Sequence of chain 1.D:
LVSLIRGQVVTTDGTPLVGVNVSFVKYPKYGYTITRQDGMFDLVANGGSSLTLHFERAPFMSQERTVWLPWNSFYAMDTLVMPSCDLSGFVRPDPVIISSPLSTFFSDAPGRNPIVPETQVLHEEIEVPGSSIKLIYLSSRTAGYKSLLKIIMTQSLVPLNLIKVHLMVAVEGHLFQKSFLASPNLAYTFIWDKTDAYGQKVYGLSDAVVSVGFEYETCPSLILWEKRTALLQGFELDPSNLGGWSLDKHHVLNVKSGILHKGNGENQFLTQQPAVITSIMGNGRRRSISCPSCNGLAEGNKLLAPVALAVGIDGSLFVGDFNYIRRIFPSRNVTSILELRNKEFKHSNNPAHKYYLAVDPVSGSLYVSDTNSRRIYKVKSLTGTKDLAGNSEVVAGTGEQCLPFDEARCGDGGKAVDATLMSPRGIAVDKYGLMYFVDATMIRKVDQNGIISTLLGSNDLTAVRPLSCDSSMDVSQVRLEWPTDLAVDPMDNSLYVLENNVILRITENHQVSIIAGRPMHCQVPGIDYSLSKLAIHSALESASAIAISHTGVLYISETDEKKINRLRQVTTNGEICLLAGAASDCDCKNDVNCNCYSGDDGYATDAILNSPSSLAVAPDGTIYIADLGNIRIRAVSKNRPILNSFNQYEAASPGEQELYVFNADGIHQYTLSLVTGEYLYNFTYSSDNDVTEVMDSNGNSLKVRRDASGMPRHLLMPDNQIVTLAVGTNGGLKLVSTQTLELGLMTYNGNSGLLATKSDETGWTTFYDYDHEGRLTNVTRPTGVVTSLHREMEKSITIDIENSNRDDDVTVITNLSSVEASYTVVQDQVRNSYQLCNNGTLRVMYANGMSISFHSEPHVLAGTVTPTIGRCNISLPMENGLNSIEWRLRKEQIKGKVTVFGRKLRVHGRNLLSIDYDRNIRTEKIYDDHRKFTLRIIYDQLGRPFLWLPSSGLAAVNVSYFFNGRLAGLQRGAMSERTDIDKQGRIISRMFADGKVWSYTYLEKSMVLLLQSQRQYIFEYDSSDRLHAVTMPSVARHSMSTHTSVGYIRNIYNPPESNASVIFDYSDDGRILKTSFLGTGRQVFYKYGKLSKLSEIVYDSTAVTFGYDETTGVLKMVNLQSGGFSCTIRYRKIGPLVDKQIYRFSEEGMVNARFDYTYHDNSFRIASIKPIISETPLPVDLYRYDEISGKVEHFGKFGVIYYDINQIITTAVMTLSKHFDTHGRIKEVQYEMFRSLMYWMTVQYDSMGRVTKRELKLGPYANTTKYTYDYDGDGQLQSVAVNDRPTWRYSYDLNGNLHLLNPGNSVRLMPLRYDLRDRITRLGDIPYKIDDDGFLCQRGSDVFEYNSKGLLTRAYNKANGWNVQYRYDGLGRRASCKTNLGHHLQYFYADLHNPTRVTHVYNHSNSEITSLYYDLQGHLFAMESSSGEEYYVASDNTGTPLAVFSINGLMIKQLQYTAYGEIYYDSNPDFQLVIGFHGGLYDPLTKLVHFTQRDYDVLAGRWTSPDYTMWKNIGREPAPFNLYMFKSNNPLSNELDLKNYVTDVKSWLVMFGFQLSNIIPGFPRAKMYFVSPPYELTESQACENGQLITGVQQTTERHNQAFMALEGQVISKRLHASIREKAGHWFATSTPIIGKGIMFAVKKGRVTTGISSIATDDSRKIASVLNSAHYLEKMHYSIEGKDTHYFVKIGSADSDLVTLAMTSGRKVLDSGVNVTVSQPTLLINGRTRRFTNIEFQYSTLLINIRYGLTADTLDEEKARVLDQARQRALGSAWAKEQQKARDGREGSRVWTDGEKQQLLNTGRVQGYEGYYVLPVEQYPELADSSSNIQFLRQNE

The protein below binds the small molecule below.
Small molecule (SMILES): CC(=O)N[C@H]1[C@H](O[C@H]2[C@H](O)[C@@H](NC(C)=O)CO[C@@H]2CO)O[C@H](CO)[C@@H](O[C@@H]2O[C@H](CO[C@H]3O[C@H](CO)[C@@H](O)[C@H](O[C@H]4O[C@H](CO)[C@@H](O)[C@H](O)[C@@H]4O)[C@@H]3O)[C@@H](O)[C@H](O[C@H]3O[C@H](CO)[C@@H](O)[C@H](O)[C@@H]3O[C@H]3O[C@H](CO)[C@@H](O)[C@H](O)[C@@H]3O[C@H]3O[C@H](CO)[C@@H](O)[C@H](O)[C@@H]3O)[C@@H]2O)[C@@H]1O

Binding-site contacts:
Ligand atom C4 contacts residue SER1477 of chain 1.D at 3.8 Å.
Ligand atom C6 contacts residue SER1477 of chain 1.D at 3.3 Å.
Ligand atom O5 contacts residue ASP1480 of chain 1.D at 3.9 Å.
Ligand atom O6 contacts residue ASN1478 of chain 1.D at 3.6 Å (h-bond).
Ligand atom C2 contacts residue ASN1413 of chain 1.D at 2.5 Å.
Ligand atom O6 contacts residue ASN1416 of chain 1.D at 3.4 Å.
Ligand atom C3 contacts residue ASN1413 of chain 1.D at 3.8 Å.
Ligand atom O3 contacts residue GLN1482 of chain 1.D at 3.3 Å (h-bond).
Ligand atom O5 contacts residue ASN1413 of chain 1.D at 2.3 Å (h-bond).
Ligand atom C6 contacts residue SER1415 of chain 1.D at 3.9 Å.
Ligand atom O4 contacts residue SER1477 of chain 1.D at 3.0 Å (h-bond).
Ligand atom C5 contacts residue ASN1413 of chain 1.D at 3.6 Å.
Ligand atom O4 contacts residue ILE1462 of chain 1.D at 3.3 Å (h-bond).
Ligand atom C6 contacts residue ASN1478 of chain 1.D at 3.7 Å.
Ligand atom C5 contacts residue SER1415 of chain 1.D at 3.4 Å.
Ligand atom O7 contacts residue ASN1413 of chain 1.D at 3.4 Å (h-bond).
Ligand atom O6 contacts residue ASP1480 of chain 1.D at 2.9 Å (salt-bridge).
Ligand atom O6 contacts residue SER1415 of chain 1.D at 3.2 Å (h-bond).
Ligand atom N2 contacts residue ASN1413 of chain 1.D at 3.0 Å (h-bond).
Ligand atom N2 contacts residue GLN1482 of chain 1.D at 3.2 Å (h-bond).
Ligand atom C5 contacts residue ASP1480 of chain 1.D at 3.3 Å.
Ligand atom O6 contacts residue SER1477 of chain 1.D at 3.7 Å.
Ligand atom C8 contacts residue GLN1482 of chain 1.D at 3.7 Å.
Ligand atom O3 contacts residue MET1461 of chain 1.D at 3.9 Å.
Ligand atom O3 contacts residue ASP1480 of chain 1.D at 3.7 Å.
Ligand atom O6 contacts residue PHE1481 of chain 1.D at 3.4 Å (h-bond).
Ligand atom O5 contacts residue ASN1416 of chain 1.D at 3.1 Å (h-bond).
Ligand atom C6 contacts residue ASN1416 of chain 1.D at 3.8 Å.
Ligand atom C1 contacts residue ASN1478 of chain 1.D at 3.8 Å.
Ligand atom C8 contacts residue LEU1395 of chain 1.D at 3.8 Å (hydrophobic).
Ligand atom O6 contacts residue PHE1481 of chain 1.D at 3.6 Å.
Ligand atom C5 contacts residue ASN1478 of chain 1.D at 3.8 Å.
Ligand atom O5 contacts residue ASN1478 of chain 1.D at 3.0 Å (h-bond).
Ligand atom C6 contacts residue ASP1480 of chain 1.D at 3.4 Å.
Ligand atom O4 contacts residue ASN1478 of chain 1.D at 3.4 Å.
Ligand atom C7 contacts residue ASN1413 of chain 1.D at 3.4 Å.
Ligand atom C3 contacts residue GLN1482 of chain 1.D at 3.5 Å.
Ligand atom C1 contacts residue ASN1413 of chain 1.D at 1.4 Å.
Ligand atom O5 contacts residue SER1415 of chain 1.D at 3.2 Å (h-bond).
Ligand atom C1 contacts residue SER1415 of chain 1.D at 3.4 Å.